This small molecule binds to this protein.
Small molecule (SMILES): CC(=O)N[C@H]1[C@H](O[C@H]2[C@H](O)[C@@H](NC(C)=O)CO[C@@H]2CO)O[C@H](CO)[C@@H](O)[C@@H]1O

Binding-site contacts:
Ligand atom O5 contacts residue ASN78 of chain 3.A at 2.4 Å (h-bond).
Ligand atom C1 contacts residue ASN78 of chain 3.A at 1.4 Å.
Ligand atom O7 contacts residue HIS108 of chain 3.A at 3.0 Å (h-bond).
Ligand atom N2 contacts residue VAL143 of chain 3.A at 4.3 Å.
Ligand atom C7 contacts residue ASN78 of chain 3.A at 3.4 Å.
Ligand atom C4 contacts residue ASN78 of chain 3.A at 4.2 Å.
Ligand atom C5 contacts residue ASN78 of chain 3.A at 3.7 Å.
Ligand atom O5 contacts residue GLY141 of chain 3.A at 4.2 Å.
Ligand atom C6 contacts residue GLY141 of chain 3.A at 4.3 Å.
Ligand atom C7 contacts residue VAL143 of chain 3.A at 4.3 Å (hydrophobic).
Ligand atom N2 contacts residue ASN78 of chain 3.A at 2.9 Å (h-bond).
Ligand atom C8 contacts residue VAL143 of chain 3.A at 3.7 Å (hydrophobic).
Ligand atom O6 contacts residue SER80 of chain 3.A at 3.9 Å.
Ligand atom C2 contacts residue ASN78 of chain 3.A at 2.5 Å.
Ligand atom C3 contacts residue ASN78 of chain 3.A at 3.8 Å.
Ligand atom C5 contacts residue GLY141 of chain 3.A at 3.9 Å.
Ligand atom O7 contacts residue ASN78 of chain 3.A at 3.6 Å (h-bond).
Ligand atom C1 contacts residue GLY141 of chain 3.A at 4.2 Å.
Ligand atom C7 contacts residue HIS108 of chain 3.A at 4.0 Å.

Sequence of chain 3.A:
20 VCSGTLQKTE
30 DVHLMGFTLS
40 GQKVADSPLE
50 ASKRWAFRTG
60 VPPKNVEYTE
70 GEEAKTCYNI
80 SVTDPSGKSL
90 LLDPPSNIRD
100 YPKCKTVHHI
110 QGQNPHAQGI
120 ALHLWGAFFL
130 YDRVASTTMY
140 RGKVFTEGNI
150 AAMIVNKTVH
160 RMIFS